Binding-site contacts:
Ligand atom P contacts residue SER51 of chain 5.C at 3.2 Å.
Ligand atom O5' contacts residue LYS89 of chain 5.C at 3.2 Å (salt-bridge).
Ligand atom OP2 contacts residue THR91 of chain 5.C at 3.7 Å.
Ligand atom OP2 contacts residue LYS43 of chain 34.C at 2.7 Å (salt-bridge).
Ligand atom N7 contacts residue LYS61 of chain 34.C at 3.4 Å.
Ligand atom OP1 contacts residue ASN55 of chain 5.C at 3.2 Å.
Ligand atom OP2 contacts residue LYS57 of chain 5.C at 3.5 Å (salt-bridge).
Ligand atom P contacts residue ARG49 of chain 5.C at 3.7 Å.
Ligand atom C8 contacts residue LYS61 of chain 34.C at 3.6 Å.
Ligand atom OP1 contacts residue LYS57 of chain 5.C at 2.9 Å.
Ligand atom N1 contacts residue SER47 of chain 34.C at 2.7 Å (h-bond).
Ligand atom C5' contacts residue LYS57 of chain 5.C at 3.8 Å.
Ligand atom N7 contacts residue THR45 of chain 34.C at 2.7 Å (h-bond).
Ligand atom O3' contacts residue SER51 of chain 5.C at 3.3 Å (h-bond).
Ligand atom OP1 contacts residue ARG49 of chain 5.C at 2.6 Å (salt-bridge).
Ligand atom O5' contacts residue ARG49 of chain 5.C at 3.6 Å (salt-bridge).
Ligand atom C5 contacts residue THR45 of chain 34.C at 3.4 Å.
Ligand atom OP2 contacts residue LYS89 of chain 5.C at 3.5 Å (salt-bridge).
Ligand atom OP2 contacts residue TYR85 of chain 34.C at 2.6 Å (h-bond).
Ligand atom O4' contacts residue LYS61 of chain 34.C at 3.7 Å.
Ligand atom OP1 contacts residue ASN55 of chain 5.C at 3.0 Å (h-bond).
Ligand atom OP1 contacts residue SER52 of chain 5.C at 3.1 Å.
Ligand atom C6 contacts residue THR45 of chain 34.C at 3.4 Å.
Ligand atom C5' contacts residue ARG49 of chain 5.C at 2.6 Å.
Ligand atom OP2 contacts residue LYS57 of chain 5.C at 3.0 Å (salt-bridge).
Ligand atom O5' contacts residue LYS57 of chain 5.C at 2.8 Å (salt-bridge).
Ligand atom C4' contacts residue ARG49 of chain 5.C at 3.6 Å.
Ligand atom OP2 contacts residue SER51 of chain 5.C at 3.3 Å (h-bond).
Ligand atom C6 contacts residue THR59 of chain 34.C at 3.5 Å.
Ligand atom OP1 contacts residue SER51 of chain 5.C at 2.7 Å (h-bond).
Ligand atom O3' contacts residue ARG49 of chain 5.C at 3.6 Å (salt-bridge).
Ligand atom C2 contacts residue SER47 of chain 34.C at 3.2 Å.
Ligand atom N6 contacts residue THR59 of chain 34.C at 2.7 Å (h-bond).
Ligand atom OP1 contacts residue LYS89 of chain 5.C at 3.5 Å (salt-bridge).
Ligand atom N6 contacts residue THR45 of chain 34.C at 2.8 Å (h-bond).
Ligand atom N7 contacts residue TYR85 of chain 34.C at 3.8 Å.
Ligand atom P contacts residue LYS57 of chain 5.C at 3.1 Å.
Ligand atom N1 contacts residue THR59 of chain 34.C at 3.4 Å.
Ligand atom N9 contacts residue LYS61 of chain 34.C at 3.8 Å.
Ligand atom N6 contacts residue CYS46 of chain 34.C at 3.6 Å (h-bond).

Sequence of chain 34.C:
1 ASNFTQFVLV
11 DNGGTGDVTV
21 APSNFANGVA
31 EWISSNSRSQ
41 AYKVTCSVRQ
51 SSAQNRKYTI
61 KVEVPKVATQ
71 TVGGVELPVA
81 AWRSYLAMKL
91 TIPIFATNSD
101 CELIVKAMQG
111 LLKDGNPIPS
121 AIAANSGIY

Sequence of chain 5.C:
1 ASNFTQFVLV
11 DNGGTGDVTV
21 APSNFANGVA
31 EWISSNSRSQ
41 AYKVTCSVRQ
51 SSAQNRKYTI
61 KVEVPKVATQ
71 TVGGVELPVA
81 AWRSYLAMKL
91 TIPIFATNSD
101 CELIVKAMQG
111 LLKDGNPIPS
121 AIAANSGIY

The small molecule below binds the protein below.
Small molecule (SMILES): Nc1ccn([C@@H]2O[C@H](CO[P](=O)(O)O[C@H]3[C@@H](O)[C@H](n4cnc5c(N)ncnc54)O[C@@H]3CO[P](=O)(O)O[C@H]3[C@@H](O)[C@H](n4cnc5c(=O)nc(N)[nH]c54)O[C@@H]3CO[P](=O)(O)O[C@H]3[C@@H](O)[C@H](n4cnc5c(N)ncnc54)O[C@@H]3CO[P](=O)(O)O[C@H]3[C@@H](O)[C@H](n4cnc5c(N)ncnc54)O[C@@H]3CO[P](=O)(O)O[C@H]3[C@@H](O)[C@H](n4ccc(=O)[nH]c4=O)O[C@@H]3CO[P](=O)(O)O[C@H]3[C@@H](O)[C@H](n4ccc(N)nc4=O)O[C@@H]3CO[P](=O)(O)O[C@H]3[C@@H](O)[C@H](n4ccc(=O)[nH]c4=O)O[C@@H]3CO[P](=O)(O)O[C@H]3[C@@H](O)[C@H](n4cnc5c(=O)nc(N)[nH]c54)O[C@@H]3CO)[C@@H](O)[C@H]2O)c(=O)n1